The small molecule below binds the protein below.
Small molecule (SMILES): CC(=O)N[C@H]1[C@H](O[C@H]2[C@H](O)[C@@H](NC(C)=O)CO[C@@H]2CO)O[C@H](CO)[C@@H](O)[C@@H]1O

Sequence of chain 1.A:
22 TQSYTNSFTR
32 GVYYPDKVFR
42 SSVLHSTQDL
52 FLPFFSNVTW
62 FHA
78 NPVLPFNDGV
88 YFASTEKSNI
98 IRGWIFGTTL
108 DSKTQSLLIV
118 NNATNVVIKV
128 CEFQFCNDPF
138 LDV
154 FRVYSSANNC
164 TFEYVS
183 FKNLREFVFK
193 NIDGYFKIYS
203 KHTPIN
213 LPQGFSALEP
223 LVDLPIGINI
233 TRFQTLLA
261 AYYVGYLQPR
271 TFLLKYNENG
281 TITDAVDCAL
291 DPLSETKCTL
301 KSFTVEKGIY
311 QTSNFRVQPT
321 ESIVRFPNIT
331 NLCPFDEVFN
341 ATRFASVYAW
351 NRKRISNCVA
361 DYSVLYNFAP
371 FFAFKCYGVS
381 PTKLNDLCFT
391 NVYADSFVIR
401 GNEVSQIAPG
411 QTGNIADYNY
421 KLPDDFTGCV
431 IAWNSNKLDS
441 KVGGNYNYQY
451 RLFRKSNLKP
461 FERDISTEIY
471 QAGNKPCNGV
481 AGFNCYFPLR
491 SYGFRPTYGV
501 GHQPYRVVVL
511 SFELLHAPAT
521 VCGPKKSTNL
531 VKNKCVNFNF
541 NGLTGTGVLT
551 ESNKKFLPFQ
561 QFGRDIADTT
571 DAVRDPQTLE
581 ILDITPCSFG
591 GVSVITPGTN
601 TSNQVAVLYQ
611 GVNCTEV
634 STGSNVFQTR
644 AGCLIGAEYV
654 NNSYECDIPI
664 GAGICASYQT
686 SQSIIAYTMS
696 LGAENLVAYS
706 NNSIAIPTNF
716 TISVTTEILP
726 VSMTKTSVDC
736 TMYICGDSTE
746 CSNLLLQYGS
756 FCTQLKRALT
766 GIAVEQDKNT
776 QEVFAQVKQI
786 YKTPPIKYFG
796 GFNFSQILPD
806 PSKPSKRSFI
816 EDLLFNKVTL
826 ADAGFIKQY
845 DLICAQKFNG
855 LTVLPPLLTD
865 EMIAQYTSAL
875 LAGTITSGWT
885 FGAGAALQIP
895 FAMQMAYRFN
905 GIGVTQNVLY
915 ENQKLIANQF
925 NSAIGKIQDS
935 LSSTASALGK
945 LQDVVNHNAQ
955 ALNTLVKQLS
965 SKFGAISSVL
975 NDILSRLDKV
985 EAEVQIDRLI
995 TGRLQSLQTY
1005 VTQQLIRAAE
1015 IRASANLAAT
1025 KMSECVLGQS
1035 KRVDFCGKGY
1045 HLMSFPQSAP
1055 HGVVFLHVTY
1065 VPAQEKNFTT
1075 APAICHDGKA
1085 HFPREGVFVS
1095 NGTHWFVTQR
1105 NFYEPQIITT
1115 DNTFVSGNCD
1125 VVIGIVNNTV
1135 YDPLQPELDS

Binding-site contacts:
Ligand atom O7 contacts residue ASN1131 of chain 1.A at 3.6 Å.
Ligand atom O5 contacts residue ASN1131 of chain 1.A at 2.3 Å (h-bond).
Ligand atom C4 contacts residue ASN1131 of chain 1.A at 4.2 Å.
Ligand atom C5 contacts residue ASN1131 of chain 1.A at 3.6 Å.
Ligand atom C7 contacts residue ASN1131 of chain 1.A at 3.5 Å.
Ligand atom C3 contacts residue ASN1131 of chain 1.A at 3.8 Å.
Ligand atom C2 contacts residue ASN1131 of chain 1.A at 2.4 Å.
Ligand atom N2 contacts residue ASN1131 of chain 1.A at 2.9 Å (h-bond).
Ligand atom C1 contacts residue ASN1131 of chain 1.A at 1.4 Å.